A protein and the small-molecule ligand that binds it are described below.
Small molecule (SMILES): CC(=O)N[C@@H]1[C@@H](O)[C@H](O)[C@@H](CO)O[C@H]1O

Binding-site contacts:
Ligand atom C1 contacts residue ASN709 of chain 1.C at 1.4 Å.
Ligand atom O5 contacts residue ASN709 of chain 1.C at 2.4 Å (h-bond).
Ligand atom C8 contacts residue ASN709 of chain 1.C at 4.2 Å.
Ligand atom C4 contacts residue ASN709 of chain 1.C at 4.2 Å.
Ligand atom C5 contacts residue ASN709 of chain 1.C at 3.7 Å.
Ligand atom C7 contacts residue ASN709 of chain 1.C at 3.0 Å.
Ligand atom C1 contacts residue ASP796 of chain 1.A at 4.3 Å.
Ligand atom C3 contacts residue ASN709 of chain 1.C at 3.8 Å.
Ligand atom N2 contacts residue ASN709 of chain 1.C at 2.8 Å (h-bond).
Ligand atom O5 contacts residue ASP796 of chain 1.A at 3.6 Å.
Ligand atom C8 contacts residue GLY1131 of chain 1.C at 3.2 Å.
Ligand atom O6 contacts residue ASP796 of chain 1.A at 4.1 Å.
Ligand atom O7 contacts residue ASN709 of chain 1.C at 2.9 Å (h-bond).
Ligand atom C2 contacts residue ASN709 of chain 1.C at 2.4 Å.

Sequence of chain 1.A:
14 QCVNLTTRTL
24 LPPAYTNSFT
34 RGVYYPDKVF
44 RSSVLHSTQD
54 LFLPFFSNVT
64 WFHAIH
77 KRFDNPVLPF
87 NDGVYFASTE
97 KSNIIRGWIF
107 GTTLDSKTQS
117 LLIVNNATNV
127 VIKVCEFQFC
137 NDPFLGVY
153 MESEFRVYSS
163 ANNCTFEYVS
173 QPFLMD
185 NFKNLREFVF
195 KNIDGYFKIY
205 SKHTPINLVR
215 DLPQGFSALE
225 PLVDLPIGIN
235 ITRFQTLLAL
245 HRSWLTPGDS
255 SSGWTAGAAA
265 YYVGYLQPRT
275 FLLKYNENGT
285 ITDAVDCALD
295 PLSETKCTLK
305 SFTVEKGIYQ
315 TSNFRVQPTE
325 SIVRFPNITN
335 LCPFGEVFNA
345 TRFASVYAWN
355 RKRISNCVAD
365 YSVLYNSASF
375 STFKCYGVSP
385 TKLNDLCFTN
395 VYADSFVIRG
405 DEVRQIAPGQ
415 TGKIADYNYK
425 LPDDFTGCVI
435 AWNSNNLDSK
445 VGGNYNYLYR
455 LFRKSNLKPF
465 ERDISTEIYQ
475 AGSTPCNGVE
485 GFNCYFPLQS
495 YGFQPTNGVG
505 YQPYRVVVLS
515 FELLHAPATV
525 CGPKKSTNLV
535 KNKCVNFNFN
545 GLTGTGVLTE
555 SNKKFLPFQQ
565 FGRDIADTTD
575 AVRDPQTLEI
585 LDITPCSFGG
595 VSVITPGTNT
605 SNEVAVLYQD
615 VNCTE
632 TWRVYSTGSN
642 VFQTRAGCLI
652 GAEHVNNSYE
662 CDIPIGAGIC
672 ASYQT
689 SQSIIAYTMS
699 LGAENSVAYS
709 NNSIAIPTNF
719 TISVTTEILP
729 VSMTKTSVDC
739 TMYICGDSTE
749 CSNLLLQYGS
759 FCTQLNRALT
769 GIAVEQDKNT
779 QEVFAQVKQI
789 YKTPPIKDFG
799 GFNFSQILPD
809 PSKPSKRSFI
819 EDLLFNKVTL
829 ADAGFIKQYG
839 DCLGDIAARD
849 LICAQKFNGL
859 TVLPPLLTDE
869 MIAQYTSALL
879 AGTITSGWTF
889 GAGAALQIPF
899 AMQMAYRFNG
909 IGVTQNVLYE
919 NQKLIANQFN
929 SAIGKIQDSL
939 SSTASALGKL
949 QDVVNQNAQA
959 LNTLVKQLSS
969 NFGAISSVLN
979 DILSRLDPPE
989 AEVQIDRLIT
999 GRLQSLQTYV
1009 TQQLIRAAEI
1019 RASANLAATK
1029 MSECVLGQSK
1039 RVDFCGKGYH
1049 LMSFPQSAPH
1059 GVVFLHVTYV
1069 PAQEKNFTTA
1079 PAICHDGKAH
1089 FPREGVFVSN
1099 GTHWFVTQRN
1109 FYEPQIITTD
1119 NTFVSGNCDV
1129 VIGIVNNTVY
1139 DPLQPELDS

Sequence of chain 1.C:
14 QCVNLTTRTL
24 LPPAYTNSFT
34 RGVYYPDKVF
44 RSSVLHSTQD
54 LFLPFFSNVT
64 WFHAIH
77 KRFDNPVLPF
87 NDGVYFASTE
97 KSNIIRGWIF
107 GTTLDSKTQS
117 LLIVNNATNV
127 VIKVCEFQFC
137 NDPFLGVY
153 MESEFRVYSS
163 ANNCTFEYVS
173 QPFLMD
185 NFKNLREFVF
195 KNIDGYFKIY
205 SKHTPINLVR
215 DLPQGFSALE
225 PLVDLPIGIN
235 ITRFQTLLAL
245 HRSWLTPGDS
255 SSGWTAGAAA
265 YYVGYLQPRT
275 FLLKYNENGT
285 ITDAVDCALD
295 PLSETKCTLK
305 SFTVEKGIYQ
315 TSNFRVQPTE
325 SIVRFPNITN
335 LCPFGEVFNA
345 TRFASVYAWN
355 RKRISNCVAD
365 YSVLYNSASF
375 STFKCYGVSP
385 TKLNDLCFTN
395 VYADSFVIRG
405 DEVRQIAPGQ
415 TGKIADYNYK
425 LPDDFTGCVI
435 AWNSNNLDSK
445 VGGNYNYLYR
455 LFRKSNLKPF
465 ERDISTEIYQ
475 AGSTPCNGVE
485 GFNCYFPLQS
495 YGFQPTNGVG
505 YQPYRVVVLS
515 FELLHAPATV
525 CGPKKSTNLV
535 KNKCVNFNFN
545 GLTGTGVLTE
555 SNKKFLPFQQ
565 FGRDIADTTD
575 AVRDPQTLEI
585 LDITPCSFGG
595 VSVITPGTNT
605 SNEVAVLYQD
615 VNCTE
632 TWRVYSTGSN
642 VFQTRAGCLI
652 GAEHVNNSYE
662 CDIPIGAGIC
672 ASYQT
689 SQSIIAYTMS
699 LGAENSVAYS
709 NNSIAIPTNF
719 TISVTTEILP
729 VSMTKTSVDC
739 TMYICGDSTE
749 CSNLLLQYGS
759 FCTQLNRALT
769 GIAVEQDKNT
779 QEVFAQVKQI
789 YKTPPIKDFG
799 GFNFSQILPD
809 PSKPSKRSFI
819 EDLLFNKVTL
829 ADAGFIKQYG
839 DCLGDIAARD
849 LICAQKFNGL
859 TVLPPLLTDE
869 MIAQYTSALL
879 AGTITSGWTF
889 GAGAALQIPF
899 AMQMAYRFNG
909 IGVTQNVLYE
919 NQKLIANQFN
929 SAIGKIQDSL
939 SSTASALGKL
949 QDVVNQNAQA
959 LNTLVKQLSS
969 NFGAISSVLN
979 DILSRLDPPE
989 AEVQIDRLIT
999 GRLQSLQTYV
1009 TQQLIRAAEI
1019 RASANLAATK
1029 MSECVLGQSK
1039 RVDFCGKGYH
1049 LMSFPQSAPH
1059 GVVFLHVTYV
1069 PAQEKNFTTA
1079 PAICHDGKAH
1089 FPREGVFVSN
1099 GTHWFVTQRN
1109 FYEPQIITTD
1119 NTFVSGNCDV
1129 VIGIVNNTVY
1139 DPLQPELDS